A small-molecule ligand and the protein it binds are described below.
Small molecule (SMILES): Fc1cccc(NN=Cc2ccc(Cl)cc2)c1

Binding-site contacts:
Ligand atom C6 contacts residue PHE104 of chain 2.A at 3.5 Å (hydrophobic).
Ligand atom C7 contacts residue PHE104 of chain 2.A at 3.3 Å (hydrophobic).
Ligand atom C10 contacts residue VAL60 of chain 2.A at 4.0 Å (hydrophobic).
Ligand atom C9 contacts residue VAL60 of chain 2.A at 3.8 Å (hydrophobic).
Ligand atom C10 contacts residue LEU83 of chain 2.A at 3.7 Å (hydrophobic).
Ligand atom C9 contacts residue TRP56 of chain 2.A at 3.8 Å (hydrophobic).
Ligand atom C11 contacts residue TRP56 of chain 2.A at 3.6 Å (hydrophobic).
Ligand atom N2 contacts residue SER103 of chain 2.A at 3.9 Å.
Ligand atom C4 contacts residue GOL1 of chain 2.K at 3.6 Å.
Ligand atom C11 contacts residue SER103 of chain 2.A at 3.8 Å.
Ligand atom N1 contacts residue TRP56 of chain 2.A at 3.7 Å.
Ligand atom N2 contacts residue GOL1 of chain 2.K at 3.7 Å.
Ligand atom C5 contacts residue TRP56 of chain 2.A at 4.0 Å (hydrophobic).
Ligand atom C10 contacts residue MET85 of chain 2.A at 3.6 Å (hydrophobic).
Ligand atom C9 contacts residue LEU83 of chain 2.A at 3.8 Å (hydrophobic).
Ligand atom C5 contacts residue GOL1 of chain 2.K at 3.7 Å.
Ligand atom N1 contacts residue ILE48 of chain 2.A at 3.6 Å.
Ligand atom C5 contacts residue PHE422 of chain 2.A at 3.4 Å (hydrophobic).
Ligand atom F1 contacts residue ALA53 of chain 2.A at 3.1 Å.
Ligand atom C12 contacts residue TRP56 of chain 2.A at 3.4 Å (hydrophobic).
Ligand atom F1 contacts residue TRP33 of chain 2.A at 3.8 Å.
Ligand atom C12 contacts residue ILE48 of chain 2.A at 3.7 Å (hydrophobic).
Ligand atom C3 contacts residue PHE422 of chain 2.A at 3.3 Å (hydrophobic).
Ligand atom C13 contacts residue TRP56 of chain 2.A at 3.8 Å (hydrophobic).
Ligand atom C7 contacts residue ALA53 of chain 2.A at 4.0 Å (hydrophobic).
Ligand atom C5 contacts residue SER103 of chain 2.A at 3.6 Å.
Ligand atom F1 contacts residue PHE104 of chain 2.A at 3.9 Å.
Ligand atom C11 contacts residue MET85 of chain 2.A at 3.9 Å (hydrophobic).
Ligand atom N2 contacts residue ILE48 of chain 2.A at 4.0 Å.
Ligand atom C8 contacts residue ALA53 of chain 2.A at 3.5 Å (hydrophobic).
Ligand atom C3 contacts residue GOL1 of chain 2.K at 3.5 Å.
Ligand atom C2 contacts residue GOL1 of chain 2.K at 3.7 Å.
Ligand atom N2 contacts residue PHE104 of chain 2.A at 3.4 Å.
Ligand atom C13 contacts residue ILE48 of chain 2.A at 3.8 Å (hydrophobic).
Ligand atom C9 contacts residue ARG57 of chain 2.A at 3.8 Å.
Ligand atom C6 contacts residue TRP56 of chain 2.A at 3.9 Å (hydrophobic).
Ligand atom C10 contacts residue TRP56 of chain 2.A at 3.6 Å (hydrophobic).
Ligand atom N1 contacts residue GOL1 of chain 2.K at 3.8 Å.
Ligand atom C4 contacts residue PHE422 of chain 2.A at 3.7 Å (hydrophobic).
Ligand atom F1 contacts residue ARG57 of chain 2.A at 4.0 Å.

Sequence of chain 2.A:
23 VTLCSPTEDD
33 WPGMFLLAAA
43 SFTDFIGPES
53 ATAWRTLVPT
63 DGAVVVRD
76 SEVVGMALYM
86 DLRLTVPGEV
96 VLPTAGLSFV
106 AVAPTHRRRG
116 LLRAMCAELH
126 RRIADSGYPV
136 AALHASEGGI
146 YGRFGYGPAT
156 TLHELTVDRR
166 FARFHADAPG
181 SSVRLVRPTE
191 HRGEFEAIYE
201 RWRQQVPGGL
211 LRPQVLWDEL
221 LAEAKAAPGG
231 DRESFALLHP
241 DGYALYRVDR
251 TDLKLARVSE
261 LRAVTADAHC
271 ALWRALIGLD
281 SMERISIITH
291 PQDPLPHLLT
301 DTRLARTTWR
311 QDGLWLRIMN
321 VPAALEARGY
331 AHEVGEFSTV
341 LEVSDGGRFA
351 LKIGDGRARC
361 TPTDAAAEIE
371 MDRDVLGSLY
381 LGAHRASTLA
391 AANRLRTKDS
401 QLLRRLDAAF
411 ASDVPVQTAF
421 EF